Sequence of chain 1.B:
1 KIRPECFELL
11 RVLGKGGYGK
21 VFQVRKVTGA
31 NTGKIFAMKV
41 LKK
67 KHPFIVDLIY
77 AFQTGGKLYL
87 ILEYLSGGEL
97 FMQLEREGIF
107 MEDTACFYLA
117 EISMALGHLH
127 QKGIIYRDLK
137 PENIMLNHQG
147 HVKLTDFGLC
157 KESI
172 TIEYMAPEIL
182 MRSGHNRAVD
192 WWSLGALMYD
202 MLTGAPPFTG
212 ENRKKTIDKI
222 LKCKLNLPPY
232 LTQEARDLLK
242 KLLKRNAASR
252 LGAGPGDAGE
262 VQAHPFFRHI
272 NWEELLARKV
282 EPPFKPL

The small molecule below binds the protein below.
Small molecule (SMILES): CN[C@@H]1C[C@H]2O[C@@](C)([C@@H]1OC)n1c3ccccc3c3c4c(c5c6ccccc6n2c5c31)C(=O)NC4

Binding-site contacts:
Ligand atom C20 contacts residue LEU13 of chain 1.B at 3.7 Å (hydrophobic).
Ligand atom C8 contacts residue ALA37 of chain 1.B at 3.8 Å (hydrophobic).
Ligand atom C3 contacts residue LEU91 of chain 1.B at 3.4 Å (hydrophobic).
Ligand atom C3 contacts residue TYR90 of chain 1.B at 3.7 Å (hydrophobic).
Ligand atom C28 contacts residue GLU138 of chain 1.B at 3.2 Å.
Ligand atom N4 contacts residue GLU138 of chain 1.B at 2.8 Å (salt-bridge).
Ligand atom C4 contacts residue GLY94 of chain 1.B at 3.8 Å.
Ligand atom O5 contacts residue TYR90 of chain 1.B at 3.3 Å.
Ligand atom C2 contacts residue LEU13 of chain 1.B at 3.6 Å (hydrophobic).
Ligand atom C7 contacts residue MET141 of chain 1.B at 3.7 Å (hydrophobic).
Ligand atom C1 contacts residue GLU95 of chain 1.B at 3.8 Å.
Ligand atom C26 contacts residue GLY14 of chain 1.B at 3.8 Å.
Ligand atom C8 contacts residue GLU89 of chain 1.B at 3.7 Å.
Ligand atom N1 contacts residue ALA37 of chain 1.B at 3.5 Å.
Ligand atom C8 contacts residue LEU91 of chain 1.B at 3.5 Å (hydrophobic).
Ligand atom C4 contacts residue LEU91 of chain 1.B at 3.1 Å (hydrophobic).
Ligand atom O5 contacts residue GLU89 of chain 1.B at 3.7 Å.
Ligand atom C10 contacts residue MET141 of chain 1.B at 3.4 Å (hydrophobic).
Ligand atom O6 contacts residue GLU138 of chain 1.B at 3.8 Å.
Ligand atom C1 contacts residue LEU13 of chain 1.B at 3.8 Å (hydrophobic).
Ligand atom C14 contacts residue GOL1 of chain 1.J at 3.6 Å.
Ligand atom O5 contacts residue LEU91 of chain 1.B at 2.5 Å (h-bond).
Ligand atom C11 contacts residue MET141 of chain 1.B at 3.5 Å (hydrophobic).
Ligand atom N1 contacts residue GLU89 of chain 1.B at 2.8 Å (salt-bridge).
Ligand atom C3 contacts residue LEU13 of chain 1.B at 3.7 Å (hydrophobic).
Ligand atom C17 contacts residue VAL21 of chain 1.B at 3.7 Å (hydrophobic).
Ligand atom C24 contacts residue GLU95 of chain 1.B at 3.7 Å.
Ligand atom C15 contacts residue SO41 of chain 1.O at 3.4 Å.
Ligand atom N1 contacts residue LEU91 of chain 1.B at 3.8 Å.
Ligand atom C5 contacts residue LEU13 of chain 1.B at 3.7 Å (hydrophobic).
Ligand atom N3 contacts residue LEU13 of chain 1.B at 3.7 Å.
Ligand atom C15 contacts residue GOL1 of chain 1.J at 3.2 Å.
Ligand atom C25 contacts residue LEU13 of chain 1.B at 3.3 Å (hydrophobic).
Ligand atom C27 contacts residue GLU138 of chain 1.B at 3.7 Å.
Ligand atom C4 contacts residue TYR90 of chain 1.B at 3.6 Å (hydrophobic).
Ligand atom C6 contacts residue LEU13 of chain 1.B at 3.7 Å (hydrophobic).
Ligand atom C26 contacts residue LYS15 of chain 1.B at 3.8 Å.
Ligand atom O4 contacts residue GLY14 of chain 1.B at 3.5 Å.
Ligand atom O4 contacts residue LEU13 of chain 1.B at 3.5 Å (h-bond).
Ligand atom C16 contacts residue VAL21 of chain 1.B at 3.8 Å (hydrophobic).